Binding-site contacts:
Ligand atom CAQ contacts residue GLY76 of chain 1.A at 4.0 Å.
Ligand atom CAL contacts residue ASP55 of chain 1.A at 3.8 Å.
Ligand atom CAI contacts residue TYR72 of chain 1.A at 3.8 Å (hydrophobic).
Ligand atom CAO contacts residue ILE56 of chain 1.A at 4.3 Å (hydrophobic).
Ligand atom CAQ contacts residue LEU57 of chain 1.A at 4.2 Å (hydrophobic).
Ligand atom CAP contacts residue ASP55 of chain 1.A at 4.2 Å.
Ligand atom CAN contacts residue ASP55 of chain 1.A at 3.7 Å.
Ligand atom SAH contacts residue CYS40 of chain 1.A at 3.2 Å (h-bond).
Ligand atom CAO contacts residue LYS6 of chain 1.A at 3.9 Å.
Ligand atom CAJ contacts residue LEU57 of chain 1.A at 4.1 Å (hydrophobic).
Ligand atom CAI contacts residue ASP55 of chain 1.A at 4.2 Å.
Ligand atom CAQ contacts residue LYS6 of chain 1.A at 4.5 Å.
Ligand atom NAK contacts residue TYR72 of chain 1.A at 2.8 Å (h-bond).
Ligand atom CAQ contacts residue TYR72 of chain 1.A at 4.4 Å (hydrophobic).
Ligand atom CAO contacts residue LEU57 of chain 1.A at 3.9 Å (hydrophobic).
Ligand atom CAP contacts residue LYS6 of chain 1.A at 3.7 Å.
Ligand atom CAP contacts residue LEU7 of chain 1.A at 3.6 Å (hydrophobic).
Ligand atom SAH contacts residue TYR72 of chain 1.A at 3.0 Å (h-bond).
Ligand atom CAP contacts residue VAL8 of chain 1.A at 3.6 Å (hydrophobic).
Ligand atom CAQ contacts residue VAL8 of chain 1.A at 3.6 Å (hydrophobic).
Ligand atom CAJ contacts residue THR75 of chain 1.A at 4.2 Å.
Ligand atom CAJ contacts residue TYR72 of chain 1.A at 3.8 Å (hydrophobic).
Ligand atom CAR contacts residue THR75 of chain 1.A at 3.3 Å.
Ligand atom CAP contacts residue LEU57 of chain 1.A at 4.0 Å (hydrophobic).
Ligand atom CAO contacts residue LEU7 of chain 1.A at 3.8 Å (hydrophobic).
Ligand atom NAM contacts residue LEU57 of chain 1.A at 4.5 Å.
Ligand atom CAN contacts residue LEU57 of chain 1.A at 3.9 Å (hydrophobic).
Ligand atom CAL contacts residue TYR72 of chain 1.A at 3.6 Å (hydrophobic).
Ligand atom CAP contacts residue THR75 of chain 1.A at 4.5 Å.
Ligand atom CAL contacts residue CYS40 of chain 1.A at 4.2 Å (hydrophobic).
Ligand atom CAP contacts residue GLY76 of chain 1.A at 4.3 Å.
Ligand atom CAO contacts residue ASP55 of chain 1.A at 3.3 Å.
Ligand atom CAR contacts residue TYR72 of chain 1.A at 4.0 Å (hydrophobic).
Ligand atom CAI contacts residue CYS40 of chain 1.A at 3.6 Å (hydrophobic).
Ligand atom CAR contacts residue LEU57 of chain 1.A at 3.9 Å (hydrophobic).
Ligand atom NAM contacts residue ASP55 of chain 1.A at 2.8 Å (salt-bridge).
Ligand atom CAQ contacts residue THR75 of chain 1.A at 3.4 Å.
Ligand atom NAM contacts residue CYS40 of chain 1.A at 4.1 Å.

Sequence of chain 1.A:
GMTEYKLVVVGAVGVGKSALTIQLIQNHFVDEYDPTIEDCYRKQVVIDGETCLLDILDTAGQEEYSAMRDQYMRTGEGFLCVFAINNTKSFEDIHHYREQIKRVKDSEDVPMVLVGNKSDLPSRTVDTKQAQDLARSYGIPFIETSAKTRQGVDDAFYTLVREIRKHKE

The protein below binds the small molecule below.
Small molecule (SMILES): SCc1nc2ccccc2[nH]1